Binding-site contacts:
Ligand atom C5 contacts residue VAL220 of chain 1.C at 3.6 Å (hydrophobic).
Ligand atom C61 contacts residue THR156 of chain 1.C at 3.5 Å.
Ligand atom C61 contacts residue SER157 of chain 1.C at 3.3 Å.
Ligand atom C31 contacts residue SER113 of chain 1.C at 3.5 Å.
Ligand atom O41 contacts residue TYR180 of chain 1.C at 2.7 Å (h-bond).
Ligand atom O3' contacts residue ARG248 of chain 1.C at 3.2 Å (salt-bridge).
Ligand atom O31 contacts residue NAP1 of chain 1.IA at 3.5 Å (h-bond).
Ligand atom O3B contacts residue ARG248 of chain 1.C at 3.0 Å (salt-bridge).
Ligand atom O4' contacts residue VAL282 of chain 1.C at 3.4 Å.
Ligand atom O1A contacts residue VAL220 of chain 1.C at 2.9 Å (h-bond).
Ligand atom C61 contacts residue ASN209 of chain 1.C at 3.3 Å.
Ligand atom C41 contacts residue NAP1 of chain 1.IA at 3.6 Å.
Ligand atom O31 contacts residue TYR180 of chain 1.C at 3.1 Å (h-bond).
Ligand atom O6 contacts residue LEU241 of chain 1.C at 3.5 Å.
Ligand atom O3' contacts residue ALA246 of chain 1.C at 3.1 Å.
Ligand atom O6A contacts residue LEU333 of chain 1.C at 3.6 Å.
Ligand atom O21 contacts residue ARG215 of chain 1.C at 3.0 Å (salt-bridge).
Ligand atom O3B contacts residue GLN158 of chain 1.C at 3.4 Å (h-bond).
Ligand atom O2' contacts residue ARG326 of chain 1.C at 3.3 Å.
Ligand atom N3 contacts residue ARG326 of chain 1.C at 3.4 Å (salt-bridge).
Ligand atom C8 contacts residue ASN243 of chain 1.C at 3.4 Å.
Ligand atom O31 contacts residue SER113 of chain 1.C at 2.8 Å (h-bond).
Ligand atom O21 contacts residue NAP1 of chain 1.IA at 3.3 Å.
Ligand atom O6 contacts residue LYS223 of chain 1.C at 2.9 Å (salt-bridge).
Ligand atom O41 contacts residue THR156 of chain 1.C at 2.6 Å (h-bond).
Ligand atom O2A contacts residue ARG326 of chain 1.C at 3.0 Å (salt-bridge).
Ligand atom O3' contacts residue GLU329 of chain 1.C at 2.9 Å (salt-bridge).
Ligand atom O51 contacts residue ASN209 of chain 1.C at 3.1 Å (h-bond).
Ligand atom C2' contacts residue ARG326 of chain 1.C at 3.6 Å.
Ligand atom N2 contacts residue ARG326 of chain 1.C at 3.3 Å (salt-bridge).
Ligand atom N7 contacts residue GLY242 of chain 1.C at 2.9 Å (h-bond).
Ligand atom C4 contacts residue VAL220 of chain 1.C at 3.5 Å (hydrophobic).
Ligand atom O6A contacts residue SER157 of chain 1.C at 2.8 Å (h-bond).
Ligand atom O6A contacts residue ASN209 of chain 1.C at 2.7 Å (h-bond).
Ligand atom O2B contacts residue ARG326 of chain 1.C at 3.0 Å (salt-bridge).
Ligand atom O3B contacts residue ASN209 of chain 1.C at 3.0 Å (h-bond).
Ligand atom O2' contacts residue GLU329 of chain 1.C at 2.8 Å (salt-bridge).
Ligand atom O6A contacts residue GLN158 of chain 1.C at 2.9 Å (h-bond).
Ligand atom N3 contacts residue VAL220 of chain 1.C at 3.6 Å.
Ligand atom N2 contacts residue ASN218 of chain 1.C at 3.0 Å (h-bond).

A protein and the small-molecule ligand that binds it are described below.
Small molecule (SMILES): Nc1nc2c(ncn2[C@@H]2O[C@H](CO[P](=O)(O)O[P](=O)(O)O[C@H]3O[C@H](CO)[C@@H](O)[C@H](O)[C@@H]3O)[C@@H](O)[C@H]2O)c(=O)[nH]1

Sequence of chain 1.C:
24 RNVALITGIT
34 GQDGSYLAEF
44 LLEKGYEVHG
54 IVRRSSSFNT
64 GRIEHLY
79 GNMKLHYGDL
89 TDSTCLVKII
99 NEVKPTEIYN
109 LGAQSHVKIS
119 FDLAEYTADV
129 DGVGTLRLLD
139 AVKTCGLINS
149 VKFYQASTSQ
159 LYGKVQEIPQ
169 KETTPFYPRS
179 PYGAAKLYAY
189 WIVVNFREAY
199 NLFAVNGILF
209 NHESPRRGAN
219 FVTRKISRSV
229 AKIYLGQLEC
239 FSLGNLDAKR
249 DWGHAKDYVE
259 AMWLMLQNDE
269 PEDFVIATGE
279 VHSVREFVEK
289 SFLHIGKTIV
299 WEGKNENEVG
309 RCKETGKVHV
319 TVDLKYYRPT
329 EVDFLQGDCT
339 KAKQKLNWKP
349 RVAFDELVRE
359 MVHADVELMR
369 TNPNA